A protein and the small-molecule ligand that binds it are described below.
Small molecule (SMILES): Cc1cc(C#N)cc(C)c1Oc1nc(Nc2ccc(C#N)cc2)nc(CO)c1Br

Sequence of chain 1.A:
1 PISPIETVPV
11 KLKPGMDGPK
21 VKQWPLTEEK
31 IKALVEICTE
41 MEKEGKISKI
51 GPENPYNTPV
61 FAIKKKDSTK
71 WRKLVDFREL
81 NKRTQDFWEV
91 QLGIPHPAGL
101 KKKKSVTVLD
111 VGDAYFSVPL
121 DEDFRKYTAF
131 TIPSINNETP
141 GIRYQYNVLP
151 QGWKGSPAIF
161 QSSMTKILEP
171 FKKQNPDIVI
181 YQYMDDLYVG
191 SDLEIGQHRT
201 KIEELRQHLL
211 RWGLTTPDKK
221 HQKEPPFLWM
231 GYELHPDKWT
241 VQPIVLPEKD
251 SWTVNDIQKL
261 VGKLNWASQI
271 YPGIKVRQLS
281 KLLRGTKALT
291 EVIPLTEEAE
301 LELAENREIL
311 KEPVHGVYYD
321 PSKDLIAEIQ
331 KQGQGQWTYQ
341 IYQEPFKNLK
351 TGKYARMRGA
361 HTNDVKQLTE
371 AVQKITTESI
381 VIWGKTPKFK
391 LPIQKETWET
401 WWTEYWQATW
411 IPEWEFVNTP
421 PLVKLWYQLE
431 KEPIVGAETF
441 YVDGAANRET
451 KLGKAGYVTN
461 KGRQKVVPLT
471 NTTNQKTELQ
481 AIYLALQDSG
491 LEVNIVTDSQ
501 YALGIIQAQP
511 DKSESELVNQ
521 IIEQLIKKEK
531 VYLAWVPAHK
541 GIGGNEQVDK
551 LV

Sequence of chain 1.B:
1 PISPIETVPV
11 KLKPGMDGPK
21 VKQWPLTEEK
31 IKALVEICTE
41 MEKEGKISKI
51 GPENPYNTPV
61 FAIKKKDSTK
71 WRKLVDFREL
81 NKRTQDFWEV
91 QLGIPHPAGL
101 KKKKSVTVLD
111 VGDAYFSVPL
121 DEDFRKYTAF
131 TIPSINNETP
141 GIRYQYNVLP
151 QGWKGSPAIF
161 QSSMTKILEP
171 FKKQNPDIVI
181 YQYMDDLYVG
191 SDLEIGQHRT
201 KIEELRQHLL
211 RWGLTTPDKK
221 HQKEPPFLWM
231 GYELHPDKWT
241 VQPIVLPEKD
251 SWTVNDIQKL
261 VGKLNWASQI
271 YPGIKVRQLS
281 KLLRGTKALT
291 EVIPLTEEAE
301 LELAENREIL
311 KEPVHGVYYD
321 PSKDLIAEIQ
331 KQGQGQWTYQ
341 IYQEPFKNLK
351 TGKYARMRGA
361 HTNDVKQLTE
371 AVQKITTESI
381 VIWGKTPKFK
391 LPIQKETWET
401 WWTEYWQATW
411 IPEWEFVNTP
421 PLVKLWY

Binding-site contacts:
Ligand atom C4' contacts residue TYR188 of chain 1.A at 3.1 Å (hydrophobic).
Ligand atom C14 contacts residue LEU100 of chain 1.A at 3.5 Å (hydrophobic).
Ligand atom N4' contacts residue PHE227 of chain 1.A at 3.8 Å.
Ligand atom N27 contacts residue PHE227 of chain 1.A at 3.0 Å.
Ligand atom C25 contacts residue TYR318 of chain 1.A at 3.5 Å (hydrophobic).
Ligand atom BR contacts residue VAL179 of chain 1.A at 3.6 Å.
Ligand atom C11 contacts residue LYS101 of chain 1.A at 3.3 Å.
Ligand atom C2' contacts residue LEU100 of chain 1.A at 3.4 Å (hydrophobic).
Ligand atom C4 contacts residue TYR188 of chain 1.A at 3.4 Å (hydrophobic).
Ligand atom N16 contacts residue LEU100 of chain 1.A at 3.8 Å.
Ligand atom N27 contacts residue LEU234 of chain 1.A at 2.6 Å (h-bond).
Ligand atom C27 contacts residue PRO236 of chain 1.A at 3.5 Å (hydrophobic).
Ligand atom C3 contacts residue LEU234 of chain 1.A at 3.6 Å (hydrophobic).
Ligand atom O18 contacts residue GLU138 of chain 1.B at 3.7 Å.
Ligand atom C27 contacts residue PHE227 of chain 1.A at 3.5 Å (hydrophobic).
Ligand atom C15 contacts residue LEU100 of chain 1.A at 3.7 Å (hydrophobic).
Ligand atom N5 contacts residue TYR318 of chain 1.A at 3.8 Å.
Ligand atom C23 contacts residue VAL106 of chain 1.A at 3.6 Å (hydrophobic).
Ligand atom C25 contacts residue HIS235 of chain 1.A at 3.1 Å.
Ligand atom C13 contacts residue LEU100 of chain 1.A at 3.6 Å (hydrophobic).
Ligand atom O18 contacts residue LYS101 of chain 1.A at 3.5 Å (salt-bridge).
Ligand atom C5 contacts residue VAL106 of chain 1.A at 3.7 Å (hydrophobic).
Ligand atom C26 contacts residue TYR318 of chain 1.A at 3.0 Å (hydrophobic).
Ligand atom C27 contacts residue LEU234 of chain 1.A at 3.3 Å (hydrophobic).
Ligand atom C25 contacts residue PRO236 of chain 1.A at 3.4 Å (hydrophobic).
Ligand atom N5 contacts residue LYS101 of chain 1.A at 3.1 Å (salt-bridge).
Ligand atom C5 contacts residue TYR188 of chain 1.A at 3.3 Å (hydrophobic).
Ligand atom C15 contacts residue LYS101 of chain 1.A at 3.7 Å.
Ligand atom C6' contacts residue VAL189 of chain 1.A at 3.7 Å (hydrophobic).
Ligand atom C6' contacts residue GLY190 of chain 1.A at 3.3 Å.
Ligand atom N27 contacts residue PRO236 of chain 1.A at 3.3 Å.
Ligand atom N16 contacts residue LYS103 of chain 1.A at 3.7 Å.
Ligand atom N27 contacts residue HIS235 of chain 1.A at 3.3 Å.
Ligand atom C27 contacts residue HIS235 of chain 1.A at 3.4 Å.
Ligand atom C6 contacts residue TYR188 of chain 1.A at 3.8 Å (hydrophobic).
Ligand atom N16 contacts residue LYS101 of chain 1.A at 2.6 Å (salt-bridge).
Ligand atom N4' contacts residue LEU234 of chain 1.A at 3.7 Å.
Ligand atom N4' contacts residue TYR188 of chain 1.A at 3.2 Å.
Ligand atom C4' contacts residue LEU234 of chain 1.A at 3.6 Å (hydrophobic).
Ligand atom C18 contacts residue LYS101 of chain 1.A at 3.3 Å.